Sequence of chain 31.E:
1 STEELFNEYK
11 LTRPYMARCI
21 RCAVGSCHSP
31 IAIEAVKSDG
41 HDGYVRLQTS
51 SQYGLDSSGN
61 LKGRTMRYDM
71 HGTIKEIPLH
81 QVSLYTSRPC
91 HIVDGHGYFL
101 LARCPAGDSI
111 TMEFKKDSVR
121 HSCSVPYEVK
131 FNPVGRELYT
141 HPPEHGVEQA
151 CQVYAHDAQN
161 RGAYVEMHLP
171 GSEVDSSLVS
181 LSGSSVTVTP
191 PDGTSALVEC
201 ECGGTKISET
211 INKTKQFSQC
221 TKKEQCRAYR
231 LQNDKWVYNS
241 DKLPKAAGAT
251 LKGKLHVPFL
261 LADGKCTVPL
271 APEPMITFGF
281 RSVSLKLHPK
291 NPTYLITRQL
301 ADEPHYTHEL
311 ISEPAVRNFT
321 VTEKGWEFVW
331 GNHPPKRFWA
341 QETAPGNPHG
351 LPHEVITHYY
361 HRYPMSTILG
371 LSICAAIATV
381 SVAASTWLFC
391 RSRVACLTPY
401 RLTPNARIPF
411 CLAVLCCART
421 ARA

The protein below binds the small molecule below.
Small molecule (SMILES): CC(=O)N[C@@H]1[C@@H](O)[C@H](O)[C@@H](CO)O[C@H]1O

Binding-site contacts:
Ligand atom C6 contacts residue ASN318 of chain 31.E at 3.3 Å.
Ligand atom O5 contacts residue SER284 of chain 31.E at 4.4 Å.
Ligand atom O6 contacts residue ASN318 of chain 31.E at 3.3 Å.
Ligand atom C6 contacts residue SER284 of chain 31.E at 3.2 Å.
Ligand atom O6 contacts residue SER284 of chain 31.E at 2.9 Å (h-bond).
Ligand atom O4 contacts residue ASN318 of chain 31.E at 4.4 Å.
Ligand atom C5 contacts residue SER284 of chain 31.E at 4.5 Å.